Binding-site contacts:
Ligand atom C5' contacts residue GLN252 of chain 1.A at 3.4 Å.
Ligand atom N3 contacts residue LEU328 of chain 1.A at 3.9 Å.
Ligand atom O5' contacts residue PHE333 of chain 1.A at 3.8 Å.
Ligand atom C5 contacts residue GLY98 of chain 1.A at 2.9 Å.
Ligand atom O4 contacts residue PRO334 of chain 1.A at 3.7 Å.
Ligand atom C2' contacts residue PHE333 of chain 1.A at 2.9 Å (hydrophobic).
Ligand atom O4' contacts residue PRO334 of chain 1.A at 4.0 Å.
Ligand atom C4' contacts residue LEU328 of chain 1.A at 4.1 Å (hydrophobic).
Ligand atom C4 contacts residue PRO334 of chain 1.A at 3.6 Å (hydrophobic).
Ligand atom O5' contacts residue GLN252 of chain 1.A at 3.1 Å (h-bond).
Ligand atom C4' contacts residue GLN252 of chain 1.A at 3.5 Å.
Ligand atom C3' contacts residue PHE333 of chain 1.A at 3.8 Å (hydrophobic).
Ligand atom OP2 contacts residue ARG391 of chain 1.A at 3.9 Å.
Ligand atom C2 contacts residue PRO334 of chain 1.A at 3.7 Å (hydrophobic).
Ligand atom C6 contacts residue PHE333 of chain 1.A at 3.7 Å (hydrophobic).
Ligand atom OP1 contacts residue ARG391 of chain 1.A at 3.8 Å.
Ligand atom O4' contacts residue LEU328 of chain 1.A at 3.0 Å.
Ligand atom C2' contacts residue LEU328 of chain 1.A at 3.7 Å (hydrophobic).
Ligand atom OP2 contacts residue PHE333 of chain 1.A at 3.3 Å.
Ligand atom O3' contacts residue PHE333 of chain 1.A at 3.5 Å.
Ligand atom C5' contacts residue PHE333 of chain 1.A at 3.2 Å (hydrophobic).
Ligand atom C1' contacts residue LEU328 of chain 1.A at 3.9 Å (hydrophobic).
Ligand atom C7 contacts residue TYR336 of chain 1.A at 3.6 Å (hydrophobic).
Ligand atom O4 contacts residue GLY98 of chain 1.A at 2.8 Å (h-bond).
Ligand atom N3 contacts residue PRO334 of chain 1.A at 3.5 Å.
Ligand atom OP2 contacts residue GLU102 of chain 1.A at 3.5 Å (salt-bridge).
Ligand atom O2 contacts residue LEU328 of chain 1.A at 2.2 Å.
Ligand atom OP2 contacts residue GLN252 of chain 1.A at 4.1 Å.
Ligand atom C4 contacts residue GLY98 of chain 1.A at 3.2 Å.
Ligand atom O5' contacts residue LEU328 of chain 1.A at 3.6 Å.
Ligand atom N1 contacts residue LEU328 of chain 1.A at 3.8 Å.
Ligand atom O4 contacts residue ALA259 of chain 1.A at 3.2 Å.
Ligand atom P contacts residue PHE333 of chain 1.A at 3.8 Å.
Ligand atom O2 contacts residue PRO334 of chain 1.A at 3.8 Å.
Ligand atom O4' contacts residue GLN252 of chain 1.A at 3.9 Å.
Ligand atom C1' contacts residue PHE333 of chain 1.A at 3.1 Å (hydrophobic).
Ligand atom OP1 contacts residue GLN252 of chain 1.A at 3.7 Å.
Ligand atom C6 contacts residue GLY98 of chain 1.A at 4.1 Å.
Ligand atom N1 contacts residue PHE333 of chain 1.A at 3.8 Å.
Ligand atom C2 contacts residue LEU328 of chain 1.A at 3.0 Å (hydrophobic).

Sequence of chain 1.A:
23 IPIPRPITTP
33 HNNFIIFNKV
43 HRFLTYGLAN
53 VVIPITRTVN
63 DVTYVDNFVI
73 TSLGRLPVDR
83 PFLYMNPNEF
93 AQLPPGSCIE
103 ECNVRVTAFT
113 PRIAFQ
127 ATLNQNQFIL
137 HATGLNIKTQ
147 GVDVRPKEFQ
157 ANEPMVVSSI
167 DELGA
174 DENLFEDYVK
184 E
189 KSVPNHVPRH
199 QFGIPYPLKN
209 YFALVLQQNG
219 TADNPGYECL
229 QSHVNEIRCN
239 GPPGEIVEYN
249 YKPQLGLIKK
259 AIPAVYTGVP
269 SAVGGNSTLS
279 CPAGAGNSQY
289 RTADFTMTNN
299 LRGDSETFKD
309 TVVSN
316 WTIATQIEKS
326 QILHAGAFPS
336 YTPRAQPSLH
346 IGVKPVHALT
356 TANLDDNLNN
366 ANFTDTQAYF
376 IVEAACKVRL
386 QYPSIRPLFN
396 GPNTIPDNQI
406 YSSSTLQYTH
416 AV

The small molecule below binds the protein below.
Small molecule (SMILES): Cc1cn([C@H]2C[C@H](O[P](=O)(O)OC[C@H]3O[C@@H](n4cc(C)c(=O)[nH]c4=O)C[C@@H]3O)[C@@H](CO[P](=O)(O)O[C@H]3C[C@H](n4ccc(=O)[nH]c4=O)O[C@@H]3COP(=O)=O)O2)c(=O)[nH]c1=O